A protein and the small-molecule ligand that binds it are described below.
Small molecule (SMILES): CC(=O)N[C@H]1[C@H](O[C@H]2[C@H](O)[C@@H](NC(C)=O)CO[C@@H]2CO)O[C@H](CO)[C@@H](O)[C@@H]1O

Binding-site contacts:
Ligand atom C4 contacts residue ASN167 of chain 1.I at 4.2 Å.
Ligand atom C7 contacts residue ARG278 of chain 1.B at 4.4 Å.
Ligand atom N2 contacts residue ASN167 of chain 1.I at 2.9 Å (h-bond).
Ligand atom N2 contacts residue THR168 of chain 1.I at 4.5 Å.
Ligand atom C2 contacts residue ASN167 of chain 1.I at 2.5 Å.
Ligand atom C7 contacts residue ASN167 of chain 1.I at 3.9 Å.
Ligand atom O5 contacts residue ASN167 of chain 1.I at 2.4 Å (h-bond).
Ligand atom C8 contacts residue ARG278 of chain 1.B at 3.7 Å.
Ligand atom C1 contacts residue ASN167 of chain 1.I at 1.4 Å.
Ligand atom C5 contacts residue ASN167 of chain 1.I at 3.7 Å.
Ligand atom C1 contacts residue THR168 of chain 1.I at 4.5 Å.
Ligand atom C6 contacts residue ARG162 of chain 1.I at 3.9 Å.
Ligand atom C6 contacts residue VAL144 of chain 1.I at 4.0 Å (hydrophobic).
Ligand atom O5 contacts residue ARG162 of chain 1.I at 3.1 Å (salt-bridge).
Ligand atom C5 contacts residue ARG162 of chain 1.I at 4.2 Å.
Ligand atom C3 contacts residue ASN167 of chain 1.I at 3.8 Å.
Ligand atom O7 contacts residue ASN167 of chain 1.I at 4.4 Å.
Ligand atom O6 contacts residue VAL144 of chain 1.I at 4.0 Å.
Ligand atom C1 contacts residue ARG162 of chain 1.I at 4.0 Å.

Sequence of chain 1.B:
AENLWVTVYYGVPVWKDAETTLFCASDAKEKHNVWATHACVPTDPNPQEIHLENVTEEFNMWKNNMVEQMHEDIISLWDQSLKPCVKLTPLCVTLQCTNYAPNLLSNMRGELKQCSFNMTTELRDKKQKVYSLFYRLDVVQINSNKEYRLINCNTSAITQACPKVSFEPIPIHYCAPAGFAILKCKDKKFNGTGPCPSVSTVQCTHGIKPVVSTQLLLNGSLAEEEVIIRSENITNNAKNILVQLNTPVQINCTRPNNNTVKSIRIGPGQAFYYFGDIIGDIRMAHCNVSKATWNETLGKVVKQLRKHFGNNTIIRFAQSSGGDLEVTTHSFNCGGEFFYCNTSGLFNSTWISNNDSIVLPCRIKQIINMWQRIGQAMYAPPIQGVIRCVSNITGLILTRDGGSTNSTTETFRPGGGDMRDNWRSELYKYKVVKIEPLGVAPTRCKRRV

Sequence of chain 1.I:
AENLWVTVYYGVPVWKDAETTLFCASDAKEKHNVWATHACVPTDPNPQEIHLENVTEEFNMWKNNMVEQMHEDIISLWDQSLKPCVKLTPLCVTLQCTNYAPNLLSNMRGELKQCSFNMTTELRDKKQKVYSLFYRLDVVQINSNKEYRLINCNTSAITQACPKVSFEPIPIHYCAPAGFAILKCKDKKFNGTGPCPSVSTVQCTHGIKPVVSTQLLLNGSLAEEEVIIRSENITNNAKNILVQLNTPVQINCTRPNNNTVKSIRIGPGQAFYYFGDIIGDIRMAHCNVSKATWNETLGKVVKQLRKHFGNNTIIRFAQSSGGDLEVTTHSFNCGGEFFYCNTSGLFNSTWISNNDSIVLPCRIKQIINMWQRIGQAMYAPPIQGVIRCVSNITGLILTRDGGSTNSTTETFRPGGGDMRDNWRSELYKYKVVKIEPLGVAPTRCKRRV